Sequence of chain 1.B:
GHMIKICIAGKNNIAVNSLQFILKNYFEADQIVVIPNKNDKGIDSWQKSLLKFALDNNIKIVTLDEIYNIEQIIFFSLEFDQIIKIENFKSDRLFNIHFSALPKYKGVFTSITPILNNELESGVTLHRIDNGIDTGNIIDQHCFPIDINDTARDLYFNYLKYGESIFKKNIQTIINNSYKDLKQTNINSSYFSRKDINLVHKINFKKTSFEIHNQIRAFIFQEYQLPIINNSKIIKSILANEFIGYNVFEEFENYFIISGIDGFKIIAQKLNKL

This protein binds this small molecule.
Small molecule (SMILES): Cc1cn([C@H]2C[C@H](O)[C@@H](CO[P](=O)(O)O[P](=O)(O)O[C@H]3O[C@H](C)[C@@H](O)[C@H](N)[C@H]3O)O2)c(=O)[nH]c1=O

Binding-site contacts:
Ligand atom O4' contacts residue PHE221 of chain 1.B at 3.2 Å.
Ligand atom O2B contacts residue THR110 of chain 1.B at 3.7 Å.
Ligand atom O4Q contacts residue PHE80 of chain 1.B at 2.7 Å (h-bond).
Ligand atom C5 contacts residue TYR224 of chain 1.B at 3.5 Å (hydrophobic).
Ligand atom O3' contacts residue SER111 of chain 1.B at 3.1 Å (h-bond).
Ligand atom C1' contacts residue PHE221 of chain 1.B at 3.4 Å (hydrophobic).
Ligand atom O4 contacts residue GLN225 of chain 1.B at 3.7 Å.
Ligand atom O2Q contacts residue HIS98 of chain 1.B at 3.8 Å.
Ligand atom O2 contacts residue ILE112 of chain 1.B at 3.8 Å.
Ligand atom C4' contacts residue PHE221 of chain 1.B at 3.7 Å (hydrophobic).
Ligand atom N3Q contacts residue FON1 of chain 1.L at 3.0 Å (h-bond).
Ligand atom C5M contacts residue TYR224 of chain 1.B at 3.6 Å (hydrophobic).
Ligand atom O4 contacts residue LEU199 of chain 1.B at 3.4 Å.
Ligand atom N3 contacts residue GLN225 of chain 1.B at 2.9 Å (h-bond).
Ligand atom C6Q contacts residue GLU79 of chain 1.B at 3.7 Å.
Ligand atom C2Q contacts residue GLY107 of chain 1.B at 3.4 Å.
Ligand atom C4Q contacts residue PHE80 of chain 1.B at 3.4 Å (hydrophobic).
Ligand atom O1A contacts residue LYS11 of chain 1.B at 2.8 Å (salt-bridge).
Ligand atom O4' contacts residue TYR224 of chain 1.B at 3.4 Å.
Ligand atom C4 contacts residue TYR224 of chain 1.B at 3.4 Å (hydrophobic).
Ligand atom N1 contacts residue TYR224 of chain 1.B at 3.5 Å.
Ligand atom C6Q contacts residue PHE80 of chain 1.B at 3.7 Å (hydrophobic).
Ligand atom O3' contacts residue PHE109 of chain 1.B at 3.3 Å.
Ligand atom O4 contacts residue TYR224 of chain 1.B at 3.7 Å.
Ligand atom O1B contacts residue VAL108 of chain 1.B at 3.7 Å.
Ligand atom N3 contacts residue TYR224 of chain 1.B at 3.2 Å.
Ligand atom C4Q contacts residue FON1 of chain 1.L at 3.7 Å.
Ligand atom PB contacts residue PHE109 of chain 1.B at 3.6 Å.
Ligand atom C5' contacts residue TYR156 of chain 1.B at 3.6 Å (hydrophobic).
Ligand atom O2Q contacts residue GLY107 of chain 1.B at 2.7 Å (h-bond).
Ligand atom C3Q contacts residue GLU79 of chain 1.B at 3.7 Å.
Ligand atom C2' contacts residue ILE112 of chain 1.B at 3.8 Å (hydrophobic).
Ligand atom O2B contacts residue PHE109 of chain 1.B at 3.7 Å.
Ligand atom O2 contacts residue GLN225 of chain 1.B at 2.9 Å (h-bond).
Ligand atom O3' contacts residue THR110 of chain 1.B at 3.3 Å (h-bond).
Ligand atom C2 contacts residue TYR224 of chain 1.B at 3.5 Å (hydrophobic).
Ligand atom O1B contacts residue PHE109 of chain 1.B at 2.9 Å (h-bond).
Ligand atom C2 contacts residue GLN225 of chain 1.B at 3.6 Å.
Ligand atom O4Q contacts residue GLU79 of chain 1.B at 3.0 Å.
Ligand atom C6 contacts residue TYR224 of chain 1.B at 3.6 Å (hydrophobic).